Sequence of chain 1.G:
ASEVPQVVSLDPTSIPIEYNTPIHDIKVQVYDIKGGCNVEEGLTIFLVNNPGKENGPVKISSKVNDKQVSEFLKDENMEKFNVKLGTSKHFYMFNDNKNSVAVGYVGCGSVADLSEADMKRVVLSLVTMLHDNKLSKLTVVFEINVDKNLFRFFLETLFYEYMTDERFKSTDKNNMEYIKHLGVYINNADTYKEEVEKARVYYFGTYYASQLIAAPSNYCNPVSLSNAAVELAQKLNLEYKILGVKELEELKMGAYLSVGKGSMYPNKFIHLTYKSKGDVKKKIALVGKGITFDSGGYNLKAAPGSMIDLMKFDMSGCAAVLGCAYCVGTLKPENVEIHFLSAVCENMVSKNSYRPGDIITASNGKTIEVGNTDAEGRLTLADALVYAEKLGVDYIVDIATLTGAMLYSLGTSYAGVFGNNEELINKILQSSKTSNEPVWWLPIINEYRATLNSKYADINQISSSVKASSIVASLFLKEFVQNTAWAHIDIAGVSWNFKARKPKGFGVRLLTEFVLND

The small molecule below binds the protein below.
Small molecule (SMILES): CC(C)(C)C(=O)N[C@@H](C(=O)NO)c1ccc(-c2cc(F)c(F)c(F)c2)cc1

Binding-site contacts:
Ligand atom OAF contacts residue GLU380 of chain 1.G at 2.6 Å (salt-bridge).
Ligand atom NAP contacts residue ZN1 of chain 1.QB at 3.0 Å.
Ligand atom CA contacts residue LEU406 of chain 1.G at 3.2 Å (hydrophobic).
Ligand atom FAG contacts residue MET311 of chain 1.G at 3.3 Å.
Ligand atom NAP contacts residue ASP378 of chain 1.G at 3.1 Å (salt-bridge).
Ligand atom O contacts residue ASP298 of chain 1.G at 3.1 Å (salt-bridge).
Ligand atom FAI contacts residue MET311 of chain 1.G at 3.6 Å.
Ligand atom FAI contacts residue PHE502 of chain 1.G at 3.0 Å.
Ligand atom OAF contacts residue ASP378 of chain 1.G at 3.0 Å (salt-bridge).
Ligand atom OAF contacts residue CO31 of chain 1.RB at 2.8 Å (h-bond).
Ligand atom CAM contacts residue GLY408 of chain 1.G at 3.6 Å.
Ligand atom OAF contacts residue ZN1 of chain 1.QB at 2.0 Å.
Ligand atom FAG contacts residue GLY309 of chain 1.G at 3.3 Å.
Ligand atom O contacts residue LYS305 of chain 1.G at 2.9 Å (salt-bridge).
Ligand atom OAF contacts residue ASP298 of chain 1.G at 3.0 Å (salt-bridge).
Ligand atom C contacts residue ASP378 of chain 1.G at 3.1 Å.
Ligand atom NAP contacts residue CO31 of chain 1.RB at 2.5 Å (h-bond).
Ligand atom CAO contacts residue ALA496 of chain 1.G at 3.5 Å (hydrophobic).
Ligand atom OAE contacts residue GLY408 of chain 1.G at 3.3 Å (h-bond).
Ligand atom CAM contacts residue LEU406 of chain 1.G at 3.6 Å (hydrophobic).
Ligand atom NAP contacts residue LEU406 of chain 1.G at 3.3 Å (h-bond).
Ligand atom CAY contacts residue GLY408 of chain 1.G at 3.5 Å.
Ligand atom C contacts residue LEU406 of chain 1.G at 3.7 Å (hydrophobic).
Ligand atom O contacts residue ASP378 of chain 1.G at 2.9 Å (salt-bridge).
Ligand atom CAU contacts residue ALA496 of chain 1.G at 3.5 Å (hydrophobic).
Ligand atom FAI contacts residue LEU314 of chain 1.G at 3.6 Å.
Ligand atom O contacts residue ZN1 of chain 1.SB at 2.2 Å.
Ligand atom OAF contacts residue LYS293 of chain 1.G at 3.0 Å (salt-bridge).
Ligand atom CAX contacts residue LEU411 of chain 1.G at 3.6 Å (hydrophobic).
Ligand atom NAP contacts residue LYS293 of chain 1.G at 3.5 Å (salt-bridge).
Ligand atom CAJ contacts residue GLY408 of chain 1.G at 3.6 Å.
Ligand atom CAU contacts residue LEU411 of chain 1.G at 3.5 Å (hydrophobic).
Ligand atom CAV contacts residue GLY408 of chain 1.G at 3.5 Å.
Ligand atom C contacts residue ZN1 of chain 1.SB at 2.8 Å.
Ligand atom FAH contacts residue LEU411 of chain 1.G at 3.7 Å.
Ligand atom NAP contacts residue ZN1 of chain 1.SB at 2.8 Å.
Ligand atom OAF contacts residue ZN1 of chain 1.SB at 2.1 Å.
Ligand atom OAE contacts residue THR407 of chain 1.G at 3.4 Å.
Ligand atom CAX contacts residue LEU314 of chain 1.G at 3.6 Å (hydrophobic).
Ligand atom FAH contacts residue ALA496 of chain 1.G at 2.7 Å.